Binding-site contacts:
Ligand atom OXT contacts residue TYR61 of chain 1.B at 3.9 Å.
Ligand atom CD1 contacts residue ASN174 of chain 1.B at 3.4 Å.
Ligand atom CA contacts residue GLU191 of chain 1.B at 2.9 Å.
Ligand atom CD contacts residue TYR61 of chain 1.B at 3.2 Å (hydrophobic).
Ligand atom C contacts residue ALA142 of chain 1.B at 3.5 Å (hydrophobic).
Ligand atom OD2 contacts residue THR143 of chain 1.B at 3.0 Å (h-bond).
Ligand atom N contacts residue TYR217 of chain 1.B at 4.0 Å.
Ligand atom OD1 contacts residue GLU191 of chain 1.B at 3.7 Å.
Ligand atom C contacts residue TYR61 of chain 1.B at 3.9 Å (hydrophobic).
Ligand atom C contacts residue ALA91 of chain 1.B at 4.0 Å (hydrophobic).
Ligand atom C contacts residue GLU191 of chain 1.B at 4.0 Å.
Ligand atom CG1 contacts residue GLU191 of chain 1.B at 3.8 Å.
Ligand atom CD contacts residue GLU191 of chain 1.B at 3.4 Å.
Ligand atom OD2 contacts residue ALA142 of chain 1.B at 3.1 Å (h-bond).
Ligand atom CG2 contacts residue TYR61 of chain 1.B at 3.7 Å (hydrophobic).
Ligand atom CD1 contacts residue GLU13 of chain 1.B at 3.5 Å.
Ligand atom CG contacts residue TYR61 of chain 1.B at 3.5 Å (hydrophobic).
Ligand atom CG2 contacts residue ASN174 of chain 1.B at 3.9 Å.
Ligand atom CB contacts residue GLU191 of chain 1.B at 3.9 Å.
Ligand atom N contacts residue PRO89 of chain 1.B at 2.9 Å (h-bond).
Ligand atom C contacts residue ARG96 of chain 1.B at 3.6 Å.
Ligand atom OXT contacts residue ARG96 of chain 1.B at 2.8 Å (salt-bridge).
Ligand atom OXT contacts residue GLY141 of chain 1.B at 3.8 Å.
Ligand atom CD1 contacts residue TYR61 of chain 1.B at 3.0 Å (hydrophobic).
Ligand atom CD contacts residue PRO89 of chain 1.B at 3.1 Å (hydrophobic).
Ligand atom O contacts residue LEU90 of chain 1.B at 3.8 Å.
Ligand atom CA contacts residue ALA142 of chain 1.B at 3.9 Å (hydrophobic).
Ligand atom O contacts residue ALA91 of chain 1.B at 2.9 Å (h-bond).
Ligand atom CB1 contacts residue GLU191 of chain 1.B at 3.4 Å.
Ligand atom O contacts residue ARG96 of chain 1.B at 2.9 Å (salt-bridge).
Ligand atom O contacts residue ALA142 of chain 1.B at 3.9 Å.
Ligand atom O contacts residue TYR61 of chain 1.B at 3.7 Å.
Ligand atom CD2 contacts residue TYR61 of chain 1.B at 3.2 Å (hydrophobic).
Ligand atom O contacts residue PRO89 of chain 1.B at 3.6 Å (h-bond).
Ligand atom OXT contacts residue ALA142 of chain 1.B at 3.0 Å (h-bond).
Ligand atom CD2 contacts residue VAL138 of chain 1.B at 4.0 Å (hydrophobic).
Ligand atom OD1 contacts residue THR143 of chain 1.B at 2.6 Å (h-bond).
Ligand atom CG1 contacts residue THR143 of chain 1.B at 3.3 Å.
Ligand atom N contacts residue GLU191 of chain 1.B at 2.9 Å (salt-bridge).
Ligand atom OD2 contacts residue GLY141 of chain 1.B at 3.4 Å.

The protein below binds the small molecule below.
Small molecule (SMILES): C=C(C)[C@H]1CN[C@H](C(=O)O)[C@H]1CC(=O)O

Sequence of chain 1.B:
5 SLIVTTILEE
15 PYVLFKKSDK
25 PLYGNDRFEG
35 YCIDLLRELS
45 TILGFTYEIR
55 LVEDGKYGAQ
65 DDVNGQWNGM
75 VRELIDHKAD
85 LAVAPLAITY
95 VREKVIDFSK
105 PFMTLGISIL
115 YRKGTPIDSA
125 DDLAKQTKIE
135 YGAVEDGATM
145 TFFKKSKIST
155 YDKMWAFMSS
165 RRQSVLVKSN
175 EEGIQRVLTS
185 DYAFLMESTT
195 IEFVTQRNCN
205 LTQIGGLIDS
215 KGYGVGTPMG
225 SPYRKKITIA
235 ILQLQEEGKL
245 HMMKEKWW